Binding-site contacts:
Ligand atom CA contacts residue TRP141 of chain 1.A at 3.8 Å (hydrophobic).
Ligand atom O contacts residue SER203 of chain 1.A at 2.7 Å (h-bond).
Ligand atom C contacts residue TYR166 of chain 1.A at 3.8 Å (hydrophobic).
Ligand atom CG contacts residue TRP141 of chain 1.A at 3.8 Å (hydrophobic).
Ligand atom CD contacts residue THR207 of chain 1.A at 3.9 Å.
Ligand atom OE contacts residue GLN144 of chain 1.A at 3.0 Å (h-bond).
Ligand atom CG contacts residue SER203 of chain 1.A at 4.2 Å.
Ligand atom OXT contacts residue ARG164 of chain 1.A at 2.8 Å (salt-bridge).
Ligand atom CA contacts residue THR207 of chain 1.A at 3.6 Å.
Ligand atom CD contacts residue GLN144 of chain 1.A at 3.8 Å.
Ligand atom OE contacts residue TRP141 of chain 1.A at 3.4 Å.
Ligand atom C contacts residue THR207 of chain 1.A at 3.9 Å.
Ligand atom OE contacts residue THR207 of chain 1.A at 4.2 Å.
Ligand atom OE contacts residue SER203 of chain 1.A at 3.2 Å (h-bond).
Ligand atom C contacts residue SER203 of chain 1.A at 3.7 Å.
Ligand atom O contacts residue ILE202 of chain 1.A at 4.4 Å.
Ligand atom C contacts residue ARG164 of chain 1.A at 3.6 Å.
Ligand atom CB contacts residue TYR166 of chain 1.A at 4.0 Å (hydrophobic).
Ligand atom CG contacts residue PHE87 of chain 1.A at 3.8 Å (hydrophobic).
Ligand atom CA contacts residue TYR31 of chain 1.A at 4.1 Å (hydrophobic).
Ligand atom CG contacts residue GLN144 of chain 1.A at 3.7 Å.
Ligand atom OXT contacts residue TYR31 of chain 1.A at 4.1 Å.
Ligand atom CG contacts residue PRO228 of chain 1.A at 4.0 Å (hydrophobic).
Ligand atom CD contacts residue TRP141 of chain 1.A at 3.4 Å (hydrophobic).
Ligand atom OXT contacts residue ALA186 of chain 1.A at 3.8 Å.
Ligand atom O contacts residue THR207 of chain 1.A at 3.7 Å.
Ligand atom CD contacts residue SER203 of chain 1.A at 3.2 Å.
Ligand atom CD contacts residue SER204 of chain 1.A at 3.7 Å.
Ligand atom OXT contacts residue TYR166 of chain 1.A at 3.9 Å.
Ligand atom N contacts residue SER204 of chain 1.A at 4.0 Å.
Ligand atom N contacts residue TRP141 of chain 1.A at 3.5 Å.
Ligand atom O contacts residue TYR166 of chain 1.A at 3.5 Å.
Ligand atom OE contacts residue SER204 of chain 1.A at 2.7 Å (h-bond).
Ligand atom O contacts residue ARG164 of chain 1.A at 2.8 Å (salt-bridge).
Ligand atom N contacts residue SER203 of chain 1.A at 3.0 Å (h-bond).
Ligand atom CG contacts residue TYR166 of chain 1.A at 3.8 Å (hydrophobic).
Ligand atom N contacts residue THR207 of chain 1.A at 2.7 Å (h-bond).
Ligand atom CA contacts residue SER203 of chain 1.A at 3.9 Å.
Ligand atom CB contacts residue PHE87 of chain 1.A at 3.6 Å (hydrophobic).
Ligand atom CB contacts residue TRP141 of chain 1.A at 3.9 Å (hydrophobic).

A small-molecule ligand and the protein it binds are described below.
Small molecule (SMILES): O=C1CC[C@@H](C(=O)O)N1

Sequence of chain 1.A:
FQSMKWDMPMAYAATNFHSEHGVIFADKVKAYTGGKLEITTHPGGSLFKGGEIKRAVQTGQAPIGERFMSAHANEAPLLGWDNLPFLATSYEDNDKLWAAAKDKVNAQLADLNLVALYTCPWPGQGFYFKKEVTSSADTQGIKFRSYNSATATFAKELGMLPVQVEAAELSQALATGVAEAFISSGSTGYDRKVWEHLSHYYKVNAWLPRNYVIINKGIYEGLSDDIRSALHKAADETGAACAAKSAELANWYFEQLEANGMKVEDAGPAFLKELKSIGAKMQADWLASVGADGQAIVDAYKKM